Binding-site contacts:
Ligand atom C5 contacts residue PRO260 of chain 3.C at 4.0 Å (hydrophobic).
Ligand atom C6 contacts residue PRO260 of chain 3.C at 3.7 Å (hydrophobic).
Ligand atom C8 contacts residue NAG1 of chain 3.M at 3.4 Å.
Ligand atom C8 contacts residue LYS221 of chain 3.C at 4.3 Å.
Ligand atom C4 contacts residue ASN415 of chain 3.C at 4.3 Å.
Ligand atom C7 contacts residue ASN231 of chain 3.C at 4.1 Å.
Ligand atom C8 contacts residue ASN415 of chain 3.C at 4.3 Å.
Ligand atom C8 contacts residue ASN231 of chain 3.C at 3.3 Å.
Ligand atom C1 contacts residue ASN415 of chain 3.C at 1.4 Å.
Ligand atom C2 contacts residue ASN415 of chain 3.C at 2.6 Å.
Ligand atom C5 contacts residue ASN415 of chain 3.C at 3.7 Å.
Ligand atom C1 contacts residue PRO260 of chain 3.C at 4.1 Å (hydrophobic).
Ligand atom C3 contacts residue ASN415 of chain 3.C at 3.9 Å.
Ligand atom O6 contacts residue LEU234 of chain 3.C at 4.5 Å.
Ligand atom O6 contacts residue PRO260 of chain 3.C at 4.2 Å.
Ligand atom C7 contacts residue ASN415 of chain 3.C at 3.5 Å.
Ligand atom O5 contacts residue ASN415 of chain 3.C at 2.4 Å (h-bond).
Ligand atom N2 contacts residue ASN415 of chain 3.C at 3.0 Å (h-bond).
Ligand atom O5 contacts residue PRO260 of chain 3.C at 3.4 Å.
Ligand atom O7 contacts residue ASN415 of chain 3.C at 3.7 Å.

Sequence of chain 3.C:
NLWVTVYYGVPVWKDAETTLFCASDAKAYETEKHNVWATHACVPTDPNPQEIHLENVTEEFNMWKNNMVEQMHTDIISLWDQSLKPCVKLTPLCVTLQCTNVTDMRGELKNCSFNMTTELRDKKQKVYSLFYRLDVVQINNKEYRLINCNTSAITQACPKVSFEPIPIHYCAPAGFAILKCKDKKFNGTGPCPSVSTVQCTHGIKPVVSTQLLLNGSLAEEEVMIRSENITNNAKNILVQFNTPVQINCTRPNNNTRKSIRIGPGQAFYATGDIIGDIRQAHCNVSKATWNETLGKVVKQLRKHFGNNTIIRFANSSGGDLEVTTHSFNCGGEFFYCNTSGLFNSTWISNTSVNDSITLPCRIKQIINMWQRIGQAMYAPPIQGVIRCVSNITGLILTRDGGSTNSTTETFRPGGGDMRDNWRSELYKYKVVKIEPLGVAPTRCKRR

This small molecule binds to this protein.
Small molecule (SMILES): CC(=O)N[C@H]1[C@H](O[C@H]2[C@H](O)[C@@H](NC(C)=O)CO[C@@H]2CO)O[C@H](CO)[C@@H](O[C@@H]2O[C@H](CO)[C@@H](O)[C@H](O)[C@@H]2O)[C@@H]1O